The protein below binds the small molecule below.
Small molecule (SMILES): CN1C(=O)C(=O)c2ccccc21

Binding-site contacts:
Ligand atom C3 contacts residue VAL347 of chain 1.A at 3.8 Å (hydrophobic).
Ligand atom C1 contacts residue TRP358 of chain 1.A at 3.4 Å (hydrophobic).
Ligand atom C8 contacts residue SER333 of chain 1.A at 4.2 Å.
Ligand atom C5 contacts residue TRP358 of chain 1.A at 4.1 Å (hydrophobic).
Ligand atom O11 contacts residue CYS332 of chain 1.A at 3.3 Å (h-bond).
Ligand atom C6 contacts residue GLN331 of chain 1.A at 4.2 Å.
Ligand atom C5 contacts residue GLN331 of chain 1.A at 3.9 Å.
Ligand atom C2 contacts residue GLN331 of chain 1.A at 3.8 Å.
Ligand atom C9 contacts residue TRP358 of chain 1.A at 3.2 Å (hydrophobic).
Ligand atom C8 contacts residue CYS332 of chain 1.A at 2.8 Å (hydrophobic).
Ligand atom C6 contacts residue TRP358 of chain 1.A at 3.7 Å (hydrophobic).
Ligand atom O11 contacts residue SER333 of chain 1.A at 3.7 Å.
Ligand atom C4 contacts residue MET343 of chain 1.A at 4.2 Å (hydrophobic).
Ligand atom C3 contacts residue TRP358 of chain 1.A at 3.9 Å (hydrophobic).
Ligand atom C4 contacts residue TRP358 of chain 1.A at 4.0 Å (hydrophobic).
Ligand atom C8 contacts residue TRP358 of chain 1.A at 3.4 Å (hydrophobic).
Ligand atom C1 contacts residue GLN331 of chain 1.A at 4.1 Å.
Ligand atom C10 contacts residue VAL339 of chain 1.A at 3.8 Å (hydrophobic).
Ligand atom C9 contacts residue CYS332 of chain 1.A at 2.9 Å (hydrophobic).
Ligand atom C10 contacts residue ALA337 of chain 1.A at 3.6 Å (hydrophobic).
Ligand atom C1 contacts residue CYS332 of chain 1.A at 3.2 Å (hydrophobic).
Ligand atom N7 contacts residue CYS332 of chain 1.A at 3.1 Å (h-bond).
Ligand atom O12 contacts residue SER333 of chain 1.A at 4.1 Å.
Ligand atom O12 contacts residue TRP358 of chain 1.A at 3.4 Å.
Ligand atom C8 contacts residue GLY335 of chain 1.A at 4.2 Å.
Ligand atom C4 contacts residue GLN331 of chain 1.A at 3.5 Å.
Ligand atom C2 contacts residue TRP358 of chain 1.A at 3.6 Å (hydrophobic).
Ligand atom O11 contacts residue CYS334 of chain 1.A at 3.7 Å.
Ligand atom C10 contacts residue TRP358 of chain 1.A at 4.1 Å (hydrophobic).
Ligand atom O11 contacts residue TRP358 of chain 1.A at 3.8 Å.
Ligand atom C5 contacts residue VAL339 of chain 1.A at 3.8 Å (hydrophobic).
Ligand atom C3 contacts residue GLN331 of chain 1.A at 3.5 Å.
Ligand atom C4 contacts residue VAL347 of chain 1.A at 3.9 Å (hydrophobic).
Ligand atom C2 contacts residue CYS332 of chain 1.A at 4.1 Å (hydrophobic).
Ligand atom C2 contacts residue ARG354 of chain 1.A at 4.0 Å.
Ligand atom O12 contacts residue CYS332 of chain 1.A at 3.4 Å (h-bond).
Ligand atom O11 contacts residue GLY335 of chain 1.A at 3.1 Å (h-bond).
Ligand atom C10 contacts residue CYS332 of chain 1.A at 3.8 Å (hydrophobic).
Ligand atom C6 contacts residue CYS332 of chain 1.A at 3.3 Å (hydrophobic).
Ligand atom N7 contacts residue TRP358 of chain 1.A at 3.6 Å (h-bond).

Sequence of chain 1.A:
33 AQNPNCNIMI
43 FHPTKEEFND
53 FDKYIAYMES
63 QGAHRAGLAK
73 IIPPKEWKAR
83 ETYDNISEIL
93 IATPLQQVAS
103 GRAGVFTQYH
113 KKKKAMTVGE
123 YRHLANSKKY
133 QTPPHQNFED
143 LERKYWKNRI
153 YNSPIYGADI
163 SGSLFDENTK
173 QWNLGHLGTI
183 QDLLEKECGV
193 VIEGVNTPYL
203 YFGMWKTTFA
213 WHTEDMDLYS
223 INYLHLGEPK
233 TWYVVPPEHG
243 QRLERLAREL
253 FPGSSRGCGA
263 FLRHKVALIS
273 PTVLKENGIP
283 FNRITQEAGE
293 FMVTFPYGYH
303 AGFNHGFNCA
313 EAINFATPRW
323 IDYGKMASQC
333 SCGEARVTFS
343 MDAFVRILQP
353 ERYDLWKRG